Sequence of chain 1.A:
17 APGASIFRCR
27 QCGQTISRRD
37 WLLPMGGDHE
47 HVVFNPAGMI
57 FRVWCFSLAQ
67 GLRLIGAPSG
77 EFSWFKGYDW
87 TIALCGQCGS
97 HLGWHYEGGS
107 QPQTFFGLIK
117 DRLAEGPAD

Binding-site contacts:
Ligand atom O2 contacts residue TYR102 of chain 1.A at 3.0 Å (h-bond).
Ligand atom O4 contacts residue TRP100 of chain 1.A at 3.5 Å.
Ligand atom C1 contacts residue TRP80 of chain 1.A at 3.6 Å (hydrophobic).
Ligand atom C5 contacts residue TRP86 of chain 1.A at 3.6 Å (hydrophobic).
Ligand atom C12 contacts residue ASN51 of chain 1.A at 4.0 Å.
Ligand atom O2 contacts residue TRP86 of chain 1.A at 3.2 Å.
Ligand atom C6 contacts residue TRP86 of chain 1.A at 4.1 Å (hydrophobic).
Ligand atom C9 contacts residue TRP86 of chain 1.A at 4.2 Å (hydrophobic).
Ligand atom O3 contacts residue GLU77 of chain 1.A at 3.6 Å (salt-bridge).
Ligand atom O1 contacts residue PHE50 of chain 1.A at 3.9 Å.
Ligand atom C3 contacts residue TRP80 of chain 1.A at 3.4 Å (hydrophobic).
Ligand atom C2 contacts residue TRP80 of chain 1.A at 3.9 Å (hydrophobic).
Ligand atom C1 contacts residue TRP86 of chain 1.A at 3.7 Å (hydrophobic).
Ligand atom C4 contacts residue TRP80 of chain 1.A at 3.1 Å (hydrophobic).
Ligand atom C5 contacts residue PRO52 of chain 1.A at 4.1 Å (hydrophobic).
Ligand atom N1 contacts residue SER79 of chain 1.A at 4.1 Å.
Ligand atom O2 contacts residue TRP80 of chain 1.A at 3.5 Å (h-bond).
Ligand atom C3 contacts residue ASN51 of chain 1.A at 4.1 Å.
Ligand atom C1 contacts residue SER79 of chain 1.A at 4.1 Å.
Ligand atom C1 contacts residue PHE78 of chain 1.A at 3.7 Å (hydrophobic).
Ligand atom C7 contacts residue ASN51 of chain 1.A at 4.1 Å.
Ligand atom N1 contacts residue TRP80 of chain 1.A at 3.3 Å.
Ligand atom C4 contacts residue PHE78 of chain 1.A at 3.6 Å (hydrophobic).
Ligand atom O2 contacts residue SER79 of chain 1.A at 3.5 Å.
Ligand atom N2 contacts residue ASN51 of chain 1.A at 3.9 Å.
Ligand atom C1 contacts residue TYR102 of chain 1.A at 3.8 Å (hydrophobic).
Ligand atom C6 contacts residue PRO52 of chain 1.A at 4.1 Å (hydrophobic).
Ligand atom O4 contacts residue ASN51 of chain 1.A at 3.1 Å (h-bond).
Ligand atom C8 contacts residue ASN51 of chain 1.A at 3.5 Å.
Ligand atom O3 contacts residue TRP86 of chain 1.A at 3.0 Å.
Ligand atom O3 contacts residue PHE78 of chain 1.A at 3.6 Å.
Ligand atom O1 contacts residue ASN51 of chain 1.A at 3.3 Å.
Ligand atom C4 contacts residue ASN51 of chain 1.A at 4.1 Å.
Ligand atom O2 contacts residue PHE78 of chain 1.A at 3.9 Å.
Ligand atom O1 contacts residue PRO52 of chain 1.A at 3.3 Å.
Ligand atom C2 contacts residue TRP86 of chain 1.A at 3.9 Å (hydrophobic).
Ligand atom O1 contacts residue TRP80 of chain 1.A at 3.2 Å.
Ligand atom O1 contacts residue PHE78 of chain 1.A at 3.7 Å.
Ligand atom C2 contacts residue TRP100 of chain 1.A at 3.7 Å (hydrophobic).
Ligand atom N1 contacts residue PHE78 of chain 1.A at 2.8 Å (h-bond).

A small-molecule ligand and the protein it binds are described below.
Small molecule (SMILES): Nc1ccc2c(c1)C(=O)N([C@H]1CC(=O)NC1=O)C2=O